Binding-site contacts:
Ligand atom C13 contacts residue ARG274 of chain 2.B at 3.7 Å.
Ligand atom C10 contacts residue ARG274 of chain 2.B at 3.6 Å.
Ligand atom C13 contacts residue ILE142 of chain 2.B at 3.4 Å (hydrophobic).
Ligand atom N9 contacts residue PHE209 of chain 2.B at 3.5 Å.
Ligand atom C1 contacts residue MET165 of chain 2.B at 3.9 Å (hydrophobic).
Ligand atom C13 contacts residue ASN140 of chain 2.B at 3.6 Å.
Ligand atom N6 contacts residue ILE142 of chain 2.B at 3.9 Å.
Ligand atom O2 contacts residue LYS240 of chain 2.B at 2.7 Å (salt-bridge).
Ligand atom C7 contacts residue ARG274 of chain 2.B at 3.7 Å.
Ligand atom C1 contacts residue GLY236 of chain 2.B at 4.1 Å.
Ligand atom C10 contacts residue LYS240 of chain 2.B at 4.0 Å.
Ligand atom C5 contacts residue ASP204 of chain 2.B at 3.2 Å.
Ligand atom N9 contacts residue ARG274 of chain 2.B at 3.5 Å (salt-bridge).
Ligand atom N3 contacts residue ASP204 of chain 2.B at 2.8 Å (salt-bridge).
Ligand atom C4 contacts residue LYS240 of chain 2.B at 3.7 Å.
Ligand atom N12 contacts residue ILE142 of chain 2.B at 3.6 Å.
Ligand atom C11 contacts residue ARG274 of chain 2.B at 3.5 Å.
Ligand atom C1 contacts residue ASP204 of chain 2.B at 4.0 Å.
Ligand atom C5 contacts residue MET165 of chain 2.B at 3.8 Å (hydrophobic).
Ligand atom N6 contacts residue ASN140 of chain 2.B at 3.3 Å (h-bond).
Ligand atom N3 contacts residue MET165 of chain 2.B at 3.7 Å.
Ligand atom C13 contacts residue ASP121 of chain 2.B at 3.2 Å.
Ligand atom C10 contacts residue SO41 of chain 2.I at 3.7 Å.
Ligand atom N8 contacts residue ASN140 of chain 2.B at 2.7 Å (h-bond).
Ligand atom C7 contacts residue ILE142 of chain 2.B at 3.9 Å (hydrophobic).
Ligand atom N6 contacts residue ARG274 of chain 2.B at 3.8 Å.
Ligand atom O2 contacts residue GLY236 of chain 2.B at 3.1 Å (h-bond).
Ligand atom C4 contacts residue ARG274 of chain 2.B at 3.7 Å.
Ligand atom C5 contacts residue ASN140 of chain 2.B at 3.6 Å.
Ligand atom C4 contacts residue PHE209 of chain 2.B at 3.8 Å (hydrophobic).
Ligand atom C11 contacts residue SO41 of chain 2.I at 4.0 Å.
Ligand atom O2 contacts residue PHE209 of chain 2.B at 4.2 Å.
Ligand atom N9 contacts residue LYS240 of chain 2.B at 3.0 Å (salt-bridge).
Ligand atom N8 contacts residue LEU234 of chain 2.B at 3.6 Å.
Ligand atom C10 contacts residue PHE209 of chain 2.B at 3.7 Å (hydrophobic).
Ligand atom C1 contacts residue LYS240 of chain 2.B at 3.6 Å.
Ligand atom N8 contacts residue ILE163 of chain 2.B at 3.9 Å.
Ligand atom N12 contacts residue ARG274 of chain 2.B at 3.5 Å.
Ligand atom N8 contacts residue ASP204 of chain 2.B at 2.7 Å (salt-bridge).
Ligand atom C5 contacts residue ARG274 of chain 2.B at 4.0 Å.

The small molecule below binds the protein below.
Small molecule (SMILES): CN1CC=Nc2c1nc(N)[nH]c2=O

Sequence of chain 2.B:
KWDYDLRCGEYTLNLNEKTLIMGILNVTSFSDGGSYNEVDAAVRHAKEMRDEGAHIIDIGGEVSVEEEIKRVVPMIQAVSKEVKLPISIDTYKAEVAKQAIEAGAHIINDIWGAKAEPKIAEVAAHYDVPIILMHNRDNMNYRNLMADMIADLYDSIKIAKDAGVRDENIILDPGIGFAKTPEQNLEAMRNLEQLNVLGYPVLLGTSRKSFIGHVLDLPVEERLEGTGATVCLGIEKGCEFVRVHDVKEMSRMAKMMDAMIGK